Sequence of chain 1.N:
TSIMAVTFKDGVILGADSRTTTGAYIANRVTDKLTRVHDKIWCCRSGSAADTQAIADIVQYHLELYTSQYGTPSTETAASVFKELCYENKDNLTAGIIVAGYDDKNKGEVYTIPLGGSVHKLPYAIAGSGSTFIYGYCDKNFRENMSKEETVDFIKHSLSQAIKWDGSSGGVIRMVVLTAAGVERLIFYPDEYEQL

This protein binds this small molecule.
Small molecule (SMILES): CC[C@H](C)[C@H](NC(=O)[C@H](C)NC(=O)[C@H](CC(C)C)NC(C)=O)[C@@H](O)[C@H](C)CO

Sequence of chain 1.H:
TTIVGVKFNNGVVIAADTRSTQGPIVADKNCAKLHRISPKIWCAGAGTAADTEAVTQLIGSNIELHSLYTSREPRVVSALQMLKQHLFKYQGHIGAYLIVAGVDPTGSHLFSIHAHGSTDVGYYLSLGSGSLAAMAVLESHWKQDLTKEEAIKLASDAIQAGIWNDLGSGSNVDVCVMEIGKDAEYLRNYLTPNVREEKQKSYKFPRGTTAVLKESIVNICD

Binding-site contacts:
Ligand atom O contacts residue THR20 of chain 1.N at 3.3 Å.
Ligand atom N contacts residue THR1 of chain 1.N at 3.7 Å.
Ligand atom CD1 contacts residue SER118 of chain 1.H at 3.9 Å.
Ligand atom C1 contacts residue SER168 of chain 1.N at 3.8 Å.
Ligand atom CG2 contacts residue THR20 of chain 1.N at 3.2 Å.
Ligand atom O contacts residue GLY47 of chain 1.N at 3.4 Å (h-bond).
Ligand atom C2 contacts residue THR1 of chain 1.N at 1.5 Å.
Ligand atom CA contacts residue GLY47 of chain 1.N at 3.4 Å.
Ligand atom CD2 contacts residue THR22 of chain 1.N at 3.7 Å.
Ligand atom CG1 contacts residue GLY47 of chain 1.N at 3.6 Å.
Ligand atom CG2 contacts residue LYS33 of chain 1.N at 3.8 Å.
Ligand atom C3 contacts residue SER168 of chain 1.N at 2.9 Å.
Ligand atom O contacts residue THR21 of chain 1.N at 3.0 Å (h-bond).
Ligand atom C contacts residue GLY47 of chain 1.N at 3.8 Å.
Ligand atom CA contacts residue LYS33 of chain 1.N at 3.9 Å.
Ligand atom O contacts residue THR1 of chain 1.N at 2.2 Å (h-bond).
Ligand atom C2 contacts residue SER168 of chain 1.N at 3.8 Å.
Ligand atom C contacts residue LYS33 of chain 1.N at 3.8 Å.
Ligand atom C3 contacts residue ARG19 of chain 1.N at 3.2 Å.
Ligand atom CB contacts residue LYS33 of chain 1.N at 3.6 Å.
Ligand atom N contacts residue GLY47 of chain 1.N at 3.1 Å (h-bond).
Ligand atom CD1 contacts residue ARG45 of chain 1.N at 3.5 Å.
Ligand atom CH3 contacts residue HIS116 of chain 1.H at 3.8 Å.
Ligand atom C3 contacts residue LYS33 of chain 1.N at 3.7 Å.
Ligand atom O contacts residue SER48 of chain 1.N at 3.7 Å.
Ligand atom C contacts residue THR1 of chain 1.N at 1.4 Å.
Ligand atom CA contacts residue THR1 of chain 1.N at 2.5 Å.
Ligand atom O contacts residue SER129 of chain 1.N at 3.9 Å.
Ligand atom CB contacts residue THR1 of chain 1.N at 2.8 Å.
Ligand atom C1 contacts residue THR1 of chain 1.N at 2.5 Å.
Ligand atom CD1 contacts residue HIS114 of chain 1.H at 3.9 Å.
Ligand atom CG2 contacts residue ARG19 of chain 1.N at 3.8 Å.
Ligand atom O contacts residue THR1 of chain 1.N at 3.0 Å (h-bond).
Ligand atom C3 contacts residue THR1 of chain 1.N at 2.5 Å.
Ligand atom CA contacts residue THR21 of chain 1.N at 3.8 Å.
Ligand atom CB contacts residue GLY47 of chain 1.N at 3.8 Å.
Ligand atom CG1 contacts residue THR1 of chain 1.N at 3.4 Å.
Ligand atom O contacts residue ALA49 of chain 1.N at 3.1 Å (h-bond).
Ligand atom N contacts residue THR21 of chain 1.N at 3.3 Å (h-bond).
Ligand atom CA contacts residue ARG19 of chain 1.N at 3.9 Å.